The protein below binds the small molecule below.
Small molecule (SMILES): OC[C@H]1O[C@@H]2O[C@H]3[C@H](O)[C@@H](O)[C@@H](O[C@H]4[C@H](O)[C@@H](O)[C@@H](O[C@H]5[C@H](O)[C@@H](O)[C@@H](O[C@H]6[C@H](O)[C@@H](O)[C@@H](O[C@H]7[C@H](O)[C@@H](O)[C@@H](O[C@H]1[C@H](O)[C@H]2O)O[C@@H]7CO)O[C@@H]6CO)O[C@@H]5CO)O[C@@H]4CO)O[C@@H]3CO

Binding-site contacts:
Ligand atom C2 contacts residue ILE60 of chain 1.A at 3.9 Å (hydrophobic).
Ligand atom O6 contacts residue TRP33 of chain 1.A at 3.6 Å.
Ligand atom O2 contacts residue TRP33 of chain 1.A at 4.1 Å.
Ligand atom O2 contacts residue LYS67 of chain 1.A at 3.5 Å (salt-bridge).
Ligand atom O3 contacts residue LYS71 of chain 1.A at 3.0 Å (salt-bridge).
Ligand atom C6 contacts residue TRP33 of chain 1.A at 3.9 Å (hydrophobic).
Ligand atom C4 contacts residue TYR25 of chain 1.A at 4.1 Å (hydrophobic).
Ligand atom C2 contacts residue GLN73 of chain 1.A at 3.5 Å.
Ligand atom C6 contacts residue TYR25 of chain 1.A at 3.7 Å (hydrophobic).
Ligand atom O2 contacts residue ILE60 of chain 1.A at 3.6 Å.
Ligand atom C1 contacts residue LYS71 of chain 1.A at 3.9 Å.
Ligand atom O3 contacts residue GLU76 of chain 1.A at 4.1 Å.
Ligand atom C4 contacts residue TRP33 of chain 1.A at 4.0 Å (hydrophobic).
Ligand atom C4 contacts residue LYS71 of chain 1.A at 3.9 Å.
Ligand atom C6 contacts residue TYR23 of chain 1.A at 3.5 Å (hydrophobic).
Ligand atom O3 contacts residue GLN73 of chain 1.A at 3.0 Å (h-bond).
Ligand atom O2 contacts residue GLU515 of chain 1.A at 4.0 Å.
Ligand atom C1 contacts residue TYR23 of chain 1.A at 4.0 Å (hydrophobic).
Ligand atom O2 contacts residue PRO520 of chain 1.A at 3.7 Å.
Ligand atom O5 contacts residue TYR25 of chain 1.A at 3.9 Å.
Ligand atom O3 contacts residue GLU515 of chain 1.A at 3.8 Å.
Ligand atom O5 contacts residue TRP33 of chain 1.A at 3.3 Å.
Ligand atom C2 contacts residue LYS71 of chain 1.A at 3.9 Å.
Ligand atom O2 contacts residue PRO255 of chain 1.A at 3.8 Å.
Ligand atom C1 contacts residue TRP33 of chain 1.A at 3.5 Å (hydrophobic).
Ligand atom O3 contacts residue ILE60 of chain 1.A at 3.7 Å.
Ligand atom O2 contacts residue GLN73 of chain 1.A at 2.7 Å (h-bond).
Ligand atom O2 contacts residue LYS71 of chain 1.A at 2.9 Å (salt-bridge).
Ligand atom O3 contacts residue LYS67 of chain 1.A at 3.5 Å (salt-bridge).
Ligand atom C2 contacts residue ALA77 of chain 1.A at 3.2 Å (hydrophobic).
Ligand atom O5 contacts residue TYR23 of chain 1.A at 3.5 Å.
Ligand atom C2 contacts residue LYS67 of chain 1.A at 4.1 Å.
Ligand atom C1 contacts residue ILE60 of chain 1.A at 3.8 Å (hydrophobic).
Ligand atom C3 contacts residue ALA77 of chain 1.A at 4.1 Å (hydrophobic).
Ligand atom C2 contacts residue TRP33 of chain 1.A at 3.6 Å (hydrophobic).
Ligand atom O3 contacts residue ALA77 of chain 1.A at 3.7 Å.
Ligand atom O4 contacts residue LYS71 of chain 1.A at 4.0 Å.
Ligand atom O2 contacts residue ALA77 of chain 1.A at 2.6 Å (h-bond).
Ligand atom C2 contacts residue TYR25 of chain 1.A at 3.8 Å (hydrophobic).
Ligand atom O6 contacts residue TYR23 of chain 1.A at 3.0 Å (h-bond).

Sequence of chain 1.A:
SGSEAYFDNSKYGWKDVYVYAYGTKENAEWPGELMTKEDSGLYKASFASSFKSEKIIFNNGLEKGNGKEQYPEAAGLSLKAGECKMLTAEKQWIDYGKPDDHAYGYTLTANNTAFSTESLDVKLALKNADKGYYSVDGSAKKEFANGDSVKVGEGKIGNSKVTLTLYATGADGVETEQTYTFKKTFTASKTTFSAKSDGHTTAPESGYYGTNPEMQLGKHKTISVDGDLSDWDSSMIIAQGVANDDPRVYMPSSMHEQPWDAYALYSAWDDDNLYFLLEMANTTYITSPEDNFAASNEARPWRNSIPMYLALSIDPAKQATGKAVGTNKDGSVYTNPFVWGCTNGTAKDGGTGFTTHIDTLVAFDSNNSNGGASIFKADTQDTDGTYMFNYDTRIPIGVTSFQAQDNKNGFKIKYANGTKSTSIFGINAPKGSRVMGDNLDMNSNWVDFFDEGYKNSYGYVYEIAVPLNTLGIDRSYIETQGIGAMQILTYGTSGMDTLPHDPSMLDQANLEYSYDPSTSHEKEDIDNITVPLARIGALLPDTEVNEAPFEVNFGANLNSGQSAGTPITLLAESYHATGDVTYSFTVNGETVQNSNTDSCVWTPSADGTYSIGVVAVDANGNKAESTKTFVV